Binding-site contacts:
Ligand atom O3 contacts residue ARG283 of chain 2.B at 3.3 Å (salt-bridge).
Ligand atom O3 contacts residue THR317 of chain 2.B at 2.5 Å (h-bond).
Ligand atom O2 contacts residue MG1 of chain 2.G at 4.1 Å.
Ligand atom O2 contacts residue ALA282 of chain 2.B at 3.7 Å.
Ligand atom C1 contacts residue GLY284 of chain 2.B at 3.6 Å.
Ligand atom O2 contacts residue LYS259 of chain 2.B at 3.7 Å.
Ligand atom C2 contacts residue GLU261 of chain 2.B at 3.7 Å.
Ligand atom O1 contacts residue GLU261 of chain 2.B at 2.9 Å (salt-bridge).
Ligand atom C2 contacts residue ALA282 of chain 2.B at 3.6 Å (hydrophobic).
Ligand atom O4 contacts residue ALA282 of chain 2.B at 4.2 Å.
Ligand atom O4 contacts residue MG1 of chain 2.G at 2.1 Å.
Ligand atom C1 contacts residue MG1 of chain 2.G at 3.0 Å.
Ligand atom O2 contacts residue ALA316 of chain 2.B at 4.5 Å.
Ligand atom O3 contacts residue GLY284 of chain 2.B at 2.6 Å (h-bond).
Ligand atom C2 contacts residue MG1 of chain 2.G at 2.9 Å.
Ligand atom C1 contacts residue THR317 of chain 2.B at 3.5 Å.
Ligand atom O2 contacts residue ARG70 of chain 2.B at 4.1 Å.
Ligand atom O4 contacts residue ASP285 of chain 2.B at 4.0 Å.
Ligand atom O4 contacts residue GLU261 of chain 2.B at 3.2 Å (salt-bridge).
Ligand atom O1 contacts residue ALA282 of chain 2.B at 4.1 Å.
Ligand atom O4 contacts residue LYS259 of chain 2.B at 2.8 Å (salt-bridge).
Ligand atom O3 contacts residue MG1 of chain 2.G at 4.2 Å.
Ligand atom O2 contacts residue THR317 of chain 2.B at 3.4 Å (h-bond).
Ligand atom O1 contacts residue ASP285 of chain 2.B at 2.6 Å (salt-bridge).
Ligand atom C1 contacts residue ASP285 of chain 2.B at 3.7 Å.
Ligand atom C2 contacts residue ASP285 of chain 2.B at 4.4 Å.
Ligand atom C2 contacts residue THR317 of chain 2.B at 3.9 Å.
Ligand atom O1 contacts residue MG1 of chain 2.G at 2.3 Å.
Ligand atom C1 contacts residue GLU261 of chain 2.B at 3.5 Å.
Ligand atom O3 contacts residue ALA282 of chain 2.B at 3.2 Å.
Ligand atom O3 contacts residue ASP285 of chain 2.B at 3.6 Å (salt-bridge).
Ligand atom C1 contacts residue ARG283 of chain 2.B at 4.2 Å.
Ligand atom O1 contacts residue GLY284 of chain 2.B at 3.8 Å.
Ligand atom O2 contacts residue MET280 of chain 2.B at 4.0 Å.
Ligand atom O4 contacts residue ARG70 of chain 2.B at 4.2 Å.
Ligand atom C1 contacts residue ALA282 of chain 2.B at 3.6 Å (hydrophobic).
Ligand atom C2 contacts residue LYS259 of chain 2.B at 3.6 Å.

Sequence of chain 2.B:
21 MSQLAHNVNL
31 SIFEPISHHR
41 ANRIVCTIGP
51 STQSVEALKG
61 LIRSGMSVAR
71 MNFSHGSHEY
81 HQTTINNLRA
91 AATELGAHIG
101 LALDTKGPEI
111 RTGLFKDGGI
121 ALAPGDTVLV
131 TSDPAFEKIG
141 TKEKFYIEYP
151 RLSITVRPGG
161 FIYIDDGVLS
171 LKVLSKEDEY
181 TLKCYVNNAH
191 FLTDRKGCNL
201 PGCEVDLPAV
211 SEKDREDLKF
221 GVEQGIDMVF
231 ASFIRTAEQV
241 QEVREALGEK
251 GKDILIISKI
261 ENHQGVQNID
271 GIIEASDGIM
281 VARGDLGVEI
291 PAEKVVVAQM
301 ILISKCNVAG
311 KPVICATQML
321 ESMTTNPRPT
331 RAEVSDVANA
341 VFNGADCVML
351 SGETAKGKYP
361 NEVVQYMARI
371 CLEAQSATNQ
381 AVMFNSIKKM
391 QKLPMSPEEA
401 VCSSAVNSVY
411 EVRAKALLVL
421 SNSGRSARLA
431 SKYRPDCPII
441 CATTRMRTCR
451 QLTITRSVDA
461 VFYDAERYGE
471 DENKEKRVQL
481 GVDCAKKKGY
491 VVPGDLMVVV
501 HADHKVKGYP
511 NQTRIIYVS

The protein below binds the small molecule below.
Small molecule (SMILES): O=C([O-])C(=O)[O-]